Sequence of chain 1.A:
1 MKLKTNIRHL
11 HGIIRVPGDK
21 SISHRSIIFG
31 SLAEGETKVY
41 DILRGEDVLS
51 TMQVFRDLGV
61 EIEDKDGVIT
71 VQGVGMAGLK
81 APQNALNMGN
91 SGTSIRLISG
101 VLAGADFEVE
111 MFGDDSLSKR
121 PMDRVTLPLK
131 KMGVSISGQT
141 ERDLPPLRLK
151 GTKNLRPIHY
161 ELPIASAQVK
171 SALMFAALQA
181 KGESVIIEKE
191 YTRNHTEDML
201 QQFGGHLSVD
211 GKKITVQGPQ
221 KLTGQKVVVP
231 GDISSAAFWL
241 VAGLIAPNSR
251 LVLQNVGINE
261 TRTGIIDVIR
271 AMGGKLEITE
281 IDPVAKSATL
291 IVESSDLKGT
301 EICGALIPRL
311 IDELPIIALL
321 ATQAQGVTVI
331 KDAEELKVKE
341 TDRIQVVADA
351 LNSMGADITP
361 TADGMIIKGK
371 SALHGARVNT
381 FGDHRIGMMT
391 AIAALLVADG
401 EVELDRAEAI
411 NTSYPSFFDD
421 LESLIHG

Binding-site contacts:
Ligand atom O3 contacts residue GPJ1 of chain 1.E at 2.9 Å (h-bond).
Ligand atom C7 contacts residue GLN168 of chain 1.A at 3.9 Å.
Ligand atom C4 contacts residue ASP312 of chain 1.A at 3.2 Å.
Ligand atom O3 contacts residue ASP312 of chain 1.A at 2.8 Å (salt-bridge).
Ligand atom P1 contacts residue LYS339 of chain 1.A at 3.4 Å.
Ligand atom O2 contacts residue GPJ1 of chain 1.E at 3.9 Å.
Ligand atom C1 contacts residue GLN168 of chain 1.A at 3.8 Å.
Ligand atom C5 contacts residue GPJ1 of chain 1.E at 3.7 Å.
Ligand atom O8 contacts residue SER166 of chain 1.A at 3.6 Å.
Ligand atom P1 contacts residue SER166 of chain 1.A at 3.6 Å.
Ligand atom O2 contacts residue ASP312 of chain 1.A at 2.8 Å (salt-bridge).
Ligand atom C5 contacts residue ASP312 of chain 1.A at 3.5 Å.
Ligand atom O3 contacts residue LYS20 of chain 1.A at 3.5 Å (salt-bridge).
Ligand atom O6 contacts residue GLN168 of chain 1.A at 3.0 Å (h-bond).
Ligand atom O1 contacts residue GLN168 of chain 1.A at 3.6 Å (h-bond).
Ligand atom O4 contacts residue ARG25 of chain 1.A at 2.8 Å (salt-bridge).
Ligand atom O5 contacts residue THR93 of chain 1.A at 3.9 Å.
Ligand atom O2 contacts residue LYS339 of chain 1.A at 2.9 Å (salt-bridge).
Ligand atom O8 contacts residue LYS339 of chain 1.A at 3.2 Å (salt-bridge).
Ligand atom O6 contacts residue SER166 of chain 1.A at 2.6 Å (h-bond).
Ligand atom O1 contacts residue LYS339 of chain 1.A at 3.1 Å (salt-bridge).
Ligand atom O4 contacts residue GLN168 of chain 1.A at 3.4 Å.
Ligand atom O7 contacts residue ALA165 of chain 1.A at 3.8 Å.
Ligand atom O7 contacts residue LYS339 of chain 1.A at 3.3 Å (salt-bridge).
Ligand atom O6 contacts residue ALA167 of chain 1.A at 2.9 Å (h-bond).
Ligand atom C1 contacts residue ARG193 of chain 1.A at 3.7 Å.
Ligand atom C4 contacts residue ILE311 of chain 1.A at 3.8 Å (hydrophobic).
Ligand atom O2 contacts residue ILE311 of chain 1.A at 3.8 Å.
Ligand atom O5 contacts residue SER21 of chain 1.A at 2.7 Å (h-bond).
Ligand atom O7 contacts residue ILE311 of chain 1.A at 3.6 Å.
Ligand atom C2 contacts residue GLN168 of chain 1.A at 3.5 Å.
Ligand atom C7 contacts residue SER21 of chain 1.A at 3.6 Å.
Ligand atom C6 contacts residue ARG193 of chain 1.A at 3.7 Å.
Ligand atom C5 contacts residue GLN168 of chain 1.A at 3.7 Å.
Ligand atom O4 contacts residue ALA167 of chain 1.A at 3.8 Å.
Ligand atom O5 contacts residue ARG25 of chain 1.A at 2.9 Å (salt-bridge).
Ligand atom C7 contacts residue ARG25 of chain 1.A at 3.5 Å.
Ligand atom C3 contacts residue ILE311 of chain 1.A at 3.6 Å (hydrophobic).
Ligand atom C6 contacts residue THR93 of chain 1.A at 3.6 Å.
Ligand atom C6 contacts residue SER21 of chain 1.A at 3.5 Å.

A small-molecule ligand and the protein it binds are described below.
Small molecule (SMILES): O=C(O)C1=C[C@@H](OP(=O)(O)O)[C@@H](O)[C@H](O)C1